Sequence of chain 1.A:
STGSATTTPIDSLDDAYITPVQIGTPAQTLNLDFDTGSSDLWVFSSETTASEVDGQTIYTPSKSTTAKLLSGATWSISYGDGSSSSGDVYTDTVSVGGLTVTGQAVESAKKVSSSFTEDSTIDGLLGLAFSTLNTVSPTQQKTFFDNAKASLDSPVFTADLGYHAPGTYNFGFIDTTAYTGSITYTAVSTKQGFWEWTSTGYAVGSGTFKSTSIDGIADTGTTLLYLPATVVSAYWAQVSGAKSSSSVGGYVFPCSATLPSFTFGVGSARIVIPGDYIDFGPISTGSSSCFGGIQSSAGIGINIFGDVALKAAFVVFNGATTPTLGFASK

A small-molecule ligand and the protein it binds are described below.
Small molecule (SMILES): CNCc1nccn1C

Binding-site contacts:
Ligand atom C3 contacts residue ASP33 of chain 1.A at 3.3 Å.
Ligand atom N2 contacts residue PGE1 of chain 1.I at 4.2 Å.
Ligand atom C3 contacts residue ILE122 of chain 1.A at 3.8 Å (hydrophobic).
Ligand atom C2 contacts residue SER83 of chain 1.A at 4.1 Å.
Ligand atom C2 contacts residue PGE1 of chain 1.I at 4.3 Å.
Ligand atom C4 contacts residue ASP33 of chain 1.A at 3.5 Å.
Ligand atom C5 contacts residue SER83 of chain 1.A at 3.3 Å.
Ligand atom N contacts residue SER83 of chain 1.A at 3.6 Å.
Ligand atom N contacts residue PGE1 of chain 1.I at 4.4 Å.
Ligand atom C5 contacts residue TYR79 of chain 1.A at 3.7 Å (hydrophobic).
Ligand atom N contacts residue ASP81 of chain 1.A at 2.7 Å (salt-bridge).
Ligand atom N1 contacts residue PHE116 of chain 1.A at 3.4 Å.
Ligand atom C2 contacts residue PHE116 of chain 1.A at 3.2 Å (hydrophobic).
Ligand atom C contacts residue PGE1 of chain 1.I at 3.5 Å.
Ligand atom C5 contacts residue ASP81 of chain 1.A at 3.3 Å.
Ligand atom C4 contacts residue PHE116 of chain 1.A at 4.1 Å (hydrophobic).
Ligand atom N1 contacts residue PGE1 of chain 1.I at 3.9 Å.
Ligand atom C1 contacts residue SER83 of chain 1.A at 3.3 Å.
Ligand atom C1 contacts residue ASP81 of chain 1.A at 3.6 Å.
Ligand atom C2 contacts residue ASP81 of chain 1.A at 3.9 Å.
Ligand atom C4 contacts residue PGE1 of chain 1.I at 4.0 Å.
Ligand atom C3 contacts residue PGE1 of chain 1.I at 4.0 Å.
Ligand atom C contacts residue ASP81 of chain 1.A at 3.5 Å.
Ligand atom C3 contacts residue LEU125 of chain 1.A at 4.2 Å (hydrophobic).
Ligand atom C3 contacts residue PHE116 of chain 1.A at 4.0 Å (hydrophobic).
Ligand atom N2 contacts residue ASP81 of chain 1.A at 3.8 Å.
Ligand atom C4 contacts residue LEU125 of chain 1.A at 4.1 Å (hydrophobic).
Ligand atom C contacts residue SER115 of chain 1.A at 3.4 Å.
Ligand atom N2 contacts residue PHE116 of chain 1.A at 3.6 Å.
Ligand atom N1 contacts residue ILE122 of chain 1.A at 4.2 Å.
Ligand atom N2 contacts residue SER83 of chain 1.A at 4.1 Å.
Ligand atom C1 contacts residue PHE116 of chain 1.A at 3.3 Å (hydrophobic).
Ligand atom C1 contacts residue SER115 of chain 1.A at 3.4 Å.
Ligand atom N contacts residue SER115 of chain 1.A at 2.8 Å (h-bond).
Ligand atom C5 contacts residue PHE116 of chain 1.A at 3.8 Å (hydrophobic).